Sequence of chain 1.A:
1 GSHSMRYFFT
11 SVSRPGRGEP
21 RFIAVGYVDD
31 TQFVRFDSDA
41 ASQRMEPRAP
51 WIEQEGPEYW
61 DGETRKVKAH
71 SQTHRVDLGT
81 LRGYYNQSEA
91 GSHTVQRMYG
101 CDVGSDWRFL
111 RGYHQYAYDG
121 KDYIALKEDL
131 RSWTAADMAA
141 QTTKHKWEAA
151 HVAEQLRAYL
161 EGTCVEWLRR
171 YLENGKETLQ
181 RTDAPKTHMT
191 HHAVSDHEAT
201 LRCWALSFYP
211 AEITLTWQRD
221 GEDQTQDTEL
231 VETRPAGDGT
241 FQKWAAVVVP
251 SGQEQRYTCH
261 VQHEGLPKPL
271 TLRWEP

Binding-site contacts:
Ligand atom O contacts residue EDO1 of chain 1.E at 2.8 Å (h-bond).
Ligand atom O contacts residue TRP147 of chain 1.A at 3.0 Å (h-bond).
Ligand atom N contacts residue EDO1 of chain 1.E at 3.0 Å (h-bond).
Ligand atom CD2 contacts residue MET45 of chain 1.A at 3.4 Å (hydrophobic).
Ligand atom N contacts residue ASP77 of chain 1.A at 2.9 Å (salt-bridge).
Ligand atom O contacts residue THR73 of chain 1.A at 3.5 Å.
Ligand atom CD2 contacts residue HIS70 of chain 1.A at 3.6 Å.
Ligand atom N contacts residue TYR7 of chain 1.A at 3.1 Å (h-bond).
Ligand atom CA contacts residue TYR171 of chain 1.A at 3.6 Å (hydrophobic).
Ligand atom N contacts residue TYR171 of chain 1.A at 2.8 Å (h-bond).
Ligand atom NE2 contacts residue GLN155 of chain 1.A at 2.8 Å (h-bond).
Ligand atom CG2 contacts residue TYR59 of chain 1.A at 3.4 Å (hydrophobic).
Ligand atom CB contacts residue TYR99 of chain 1.A at 3.6 Å (hydrophobic).
Ligand atom O contacts residue LYS146 of chain 1.A at 3.2 Å (salt-bridge).
Ligand atom CD1 contacts residue TRP167 of chain 1.A at 3.5 Å (hydrophobic).
Ligand atom O contacts residue HIS70 of chain 1.A at 3.3 Å (h-bond).
Ligand atom O contacts residue LYS66 of chain 1.A at 3.3 Å.
Ligand atom O contacts residue THR143 of chain 1.A at 3.1 Å (h-bond).
Ligand atom C contacts residue TYR7 of chain 1.A at 3.2 Å (hydrophobic).
Ligand atom CD1 contacts residue THR163 of chain 1.A at 3.4 Å.
Ligand atom CD1 contacts residue TYR7 of chain 1.A at 3.2 Å (hydrophobic).
Ligand atom OXT contacts residue LYS146 of chain 1.A at 2.8 Å (salt-bridge).
Ligand atom O contacts residue LYS66 of chain 1.A at 3.1 Å (salt-bridge).
Ligand atom O contacts residue THR73 of chain 1.A at 2.9 Å (h-bond).
Ligand atom N contacts residue TYR7 of chain 1.A at 3.6 Å (h-bond).
Ligand atom CG2 contacts residue TYR171 of chain 1.A at 3.5 Å (hydrophobic).
Ligand atom CA contacts residue TYR159 of chain 1.A at 3.5 Å (hydrophobic).
Ligand atom O contacts residue TYR159 of chain 1.A at 2.6 Å (h-bond).
Ligand atom N contacts residue TYR99 of chain 1.A at 3.0 Å (h-bond).
Ligand atom O contacts residue TYR7 of chain 1.A at 3.5 Å.
Ligand atom CG1 contacts residue TRP167 of chain 1.A at 3.4 Å (hydrophobic).
Ligand atom CD2 contacts residue EDO1 of chain 1.E at 3.3 Å.
Ligand atom CB contacts residue GLU63 of chain 1.A at 3.6 Å.
Ligand atom CA contacts residue TYR7 of chain 1.A at 3.2 Å (hydrophobic).
Ligand atom N contacts residue TYR159 of chain 1.A at 3.4 Å.
Ligand atom CD2 contacts residue TYR116 of chain 1.A at 3.6 Å (hydrophobic).
Ligand atom OG1 contacts residue LYS146 of chain 1.A at 3.4 Å (salt-bridge).
Ligand atom CA contacts residue GLU63 of chain 1.A at 3.4 Å.
Ligand atom N contacts residue GLU63 of chain 1.A at 2.9 Å (salt-bridge).
Ligand atom CG contacts residue ASP77 of chain 1.A at 3.3 Å.

The protein below binds the small molecule below.
Small molecule (SMILES): CC[C@H](C)[C@H](N)C(=O)N[C@@H](CC(C)C)C(=O)N[C@@H](C)C(=O)N[C@@H](CCCCN)C(=O)N[C@@H](Cc1ccccc1)C(=O)N[C@@H](CC(C)C)C(=O)N[C@@H](CC1=NC=NC1)C(=O)N[C@H](C(=O)N[C@@H](CC(C)C)C(=O)O)[C@@H](C)O